A small-molecule ligand and the protein it binds are described below.
Small molecule (SMILES): CC(=O)N[C@H]1[C@H](O[C@H]2[C@H](O)[C@@H](NC(C)=O)CO[C@@H]2CO)O[C@H](CO)[C@@H](O[C@@H]2O[C@H](CO)[C@@H](O)[C@H](O)[C@@H]2O)[C@@H]1O

Sequence of chain 1.A:
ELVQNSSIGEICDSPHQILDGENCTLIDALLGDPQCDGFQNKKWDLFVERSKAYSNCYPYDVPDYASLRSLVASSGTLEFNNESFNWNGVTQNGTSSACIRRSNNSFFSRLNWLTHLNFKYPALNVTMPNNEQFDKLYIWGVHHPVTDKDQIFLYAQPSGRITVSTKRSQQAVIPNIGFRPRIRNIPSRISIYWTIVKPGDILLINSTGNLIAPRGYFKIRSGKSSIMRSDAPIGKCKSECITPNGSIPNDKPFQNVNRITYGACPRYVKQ

Binding-site contacts:
Ligand atom C7 contacts residue ASN97 of chain 1.A at 3.8 Å.
Ligand atom C1 contacts residue ASN97 of chain 1.A at 1.4 Å.
Ligand atom C1 contacts residue ARG219 of chain 1.A at 4.2 Å.
Ligand atom O5 contacts residue ASN97 of chain 1.A at 2.4 Å (h-bond).
Ligand atom N2 contacts residue ASN97 of chain 1.A at 2.9 Å (h-bond).
Ligand atom C4 contacts residue ASN97 of chain 1.A at 4.3 Å.
Ligand atom O5 contacts residue ARG219 of chain 1.A at 4.4 Å.
Ligand atom C5 contacts residue ASN97 of chain 1.A at 3.7 Å.
Ligand atom C8 contacts residue GLN96 of chain 1.A at 3.5 Å.
Ligand atom C3 contacts residue ASN97 of chain 1.A at 3.8 Å.
Ligand atom C2 contacts residue ASN97 of chain 1.A at 2.5 Å.
Ligand atom O7 contacts residue ASN86 of chain 1.A at 4.3 Å.
Ligand atom O7 contacts residue ASN97 of chain 1.A at 4.3 Å.
Ligand atom C7 contacts residue GLN96 of chain 1.A at 4.0 Å.
Ligand atom N2 contacts residue GLN96 of chain 1.A at 3.5 Å (h-bond).